Sequence of chain 1.A:
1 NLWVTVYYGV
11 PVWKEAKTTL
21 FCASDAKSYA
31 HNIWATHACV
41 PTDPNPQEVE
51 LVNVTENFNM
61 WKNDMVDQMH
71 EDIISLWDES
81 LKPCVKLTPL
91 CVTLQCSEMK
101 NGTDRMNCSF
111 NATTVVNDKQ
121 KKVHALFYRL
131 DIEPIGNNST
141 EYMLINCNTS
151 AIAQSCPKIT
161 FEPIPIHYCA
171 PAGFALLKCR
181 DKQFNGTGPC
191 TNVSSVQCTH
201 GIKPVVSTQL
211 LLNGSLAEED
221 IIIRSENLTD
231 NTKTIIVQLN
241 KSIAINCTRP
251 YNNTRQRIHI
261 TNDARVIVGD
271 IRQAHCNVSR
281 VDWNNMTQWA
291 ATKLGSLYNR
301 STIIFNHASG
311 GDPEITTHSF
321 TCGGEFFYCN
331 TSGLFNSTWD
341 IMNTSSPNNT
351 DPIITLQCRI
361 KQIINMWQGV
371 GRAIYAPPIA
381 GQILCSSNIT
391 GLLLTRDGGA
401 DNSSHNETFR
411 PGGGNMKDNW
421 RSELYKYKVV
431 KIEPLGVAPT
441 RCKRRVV

Binding-site contacts:
Ligand atom C8 contacts residue ASN299 of chain 1.A at 4.2 Å.
Ligand atom N2 contacts residue ASN299 of chain 1.A at 3.0 Å (h-bond).
Ligand atom C2 contacts residue ASN299 of chain 1.A at 2.5 Å.
Ligand atom O7 contacts residue ASN299 of chain 1.A at 3.2 Å (h-bond).
Ligand atom C5 contacts residue ASN299 of chain 1.A at 3.7 Å.
Ligand atom C7 contacts residue ASN299 of chain 1.A at 3.3 Å.
Ligand atom O5 contacts residue ASN299 of chain 1.A at 2.4 Å (h-bond).
Ligand atom O6 contacts residue HIS405 of chain 1.A at 3.8 Å.
Ligand atom C3 contacts residue ASN299 of chain 1.A at 3.8 Å.
Ligand atom C4 contacts residue ASN299 of chain 1.A at 4.2 Å.
Ligand atom C1 contacts residue ASN299 of chain 1.A at 1.4 Å.

A small-molecule ligand and the protein it binds are described below.
Small molecule (SMILES): CC(=O)N[C@@H]1[C@@H](O)[C@H](O)[C@@H](CO)O[C@H]1O